This protein binds this small molecule.
Small molecule (SMILES): Nc1ccn([C@H]2CC[C@@H](CO[P](=O)(O)O[P](=O)(O)OP(=O)(O)O)O2)c(=O)n1

Binding-site contacts:
Ligand atom C2' contacts residue GLU374 of chain 1.A at 3.4 Å.
Ligand atom O1A contacts residue MN1 of chain 1.I at 2.2 Å.
Ligand atom N4 contacts residue DOC9 of chain 1.C at 3.5 Å (h-bond).
Ligand atom C6 contacts residue DOC9 of chain 1.C at 3.6 Å.
Ligand atom O1B contacts residue GLN372 of chain 1.A at 3.2 Å.
Ligand atom O2B contacts residue ILE373 of chain 1.A at 3.1 Å (h-bond).
Ligand atom C1' contacts residue ARG331 of chain 1.A at 3.5 Å.
Ligand atom O2B contacts residue GLN372 of chain 1.A at 3.3 Å (h-bond).
Ligand atom O3G contacts residue ARG418 of chain 1.A at 3.0 Å (salt-bridge).
Ligand atom O5' contacts residue DOC9 of chain 1.C at 3.1 Å.
Ligand atom PG contacts residue MN1 of chain 1.I at 3.4 Å.
Ligand atom O3G contacts residue GLN372 of chain 1.A at 2.9 Å (h-bond).
Ligand atom O2B contacts residue MN1 of chain 1.I at 2.1 Å.
Ligand atom O4' contacts residue DOC9 of chain 1.C at 3.3 Å.
Ligand atom O2B contacts residue TYR370 of chain 1.A at 2.9 Å (h-bond).
Ligand atom C3' contacts residue TYR426 of chain 1.A at 3.5 Å (hydrophobic).
Ligand atom O3B contacts residue HIS398 of chain 1.A at 3.7 Å.
Ligand atom O3B contacts residue MN1 of chain 1.I at 3.6 Å.
Ligand atom O1A contacts residue ASP369 of chain 1.A at 3.6 Å.
Ligand atom O2G contacts residue MN1 of chain 1.I at 2.2 Å.
Ligand atom O1G contacts residue ARG418 of chain 1.A at 2.9 Å (salt-bridge).
Ligand atom C5' contacts residue ASP546 of chain 1.A at 3.5 Å.
Ligand atom C2' contacts residue TYR426 of chain 1.A at 3.6 Å (hydrophobic).
Ligand atom O2G contacts residue ASP369 of chain 1.A at 3.1 Å (salt-bridge).
Ligand atom PA contacts residue MN1 of chain 1.I at 3.4 Å.
Ligand atom O1A contacts residue ASP546 of chain 1.A at 3.0 Å (salt-bridge).
Ligand atom O1B contacts residue HIS398 of chain 1.A at 2.9 Å (h-bond).
Ligand atom C4 contacts residue DOC9 of chain 1.C at 3.6 Å.
Ligand atom PB contacts residue MN1 of chain 1.I at 3.2 Å.
Ligand atom O3G contacts residue SER371 of chain 1.A at 3.6 Å.
Ligand atom O2B contacts residue ASP546 of chain 1.A at 3.1 Å (salt-bridge).
Ligand atom O2A contacts residue LYS422 of chain 1.A at 2.9 Å (salt-bridge).
Ligand atom C5 contacts residue DOC9 of chain 1.C at 3.6 Å.
Ligand atom O4' contacts residue ARG331 of chain 1.A at 3.1 Å (salt-bridge).
Ligand atom C5' contacts residue DOC9 of chain 1.C at 3.5 Å.
Ligand atom O1G contacts residue LYS422 of chain 1.A at 3.1 Å (salt-bridge).
Ligand atom O1B contacts residue TYR426 of chain 1.A at 2.5 Å (h-bond).
Ligand atom O1B contacts residue ILE373 of chain 1.A at 3.6 Å.
Ligand atom O2G contacts residue TYR370 of chain 1.A at 3.1 Å (h-bond).
Ligand atom O3B contacts residue LYS422 of chain 1.A at 3.2 Å.

Sequence of chain 1.A:
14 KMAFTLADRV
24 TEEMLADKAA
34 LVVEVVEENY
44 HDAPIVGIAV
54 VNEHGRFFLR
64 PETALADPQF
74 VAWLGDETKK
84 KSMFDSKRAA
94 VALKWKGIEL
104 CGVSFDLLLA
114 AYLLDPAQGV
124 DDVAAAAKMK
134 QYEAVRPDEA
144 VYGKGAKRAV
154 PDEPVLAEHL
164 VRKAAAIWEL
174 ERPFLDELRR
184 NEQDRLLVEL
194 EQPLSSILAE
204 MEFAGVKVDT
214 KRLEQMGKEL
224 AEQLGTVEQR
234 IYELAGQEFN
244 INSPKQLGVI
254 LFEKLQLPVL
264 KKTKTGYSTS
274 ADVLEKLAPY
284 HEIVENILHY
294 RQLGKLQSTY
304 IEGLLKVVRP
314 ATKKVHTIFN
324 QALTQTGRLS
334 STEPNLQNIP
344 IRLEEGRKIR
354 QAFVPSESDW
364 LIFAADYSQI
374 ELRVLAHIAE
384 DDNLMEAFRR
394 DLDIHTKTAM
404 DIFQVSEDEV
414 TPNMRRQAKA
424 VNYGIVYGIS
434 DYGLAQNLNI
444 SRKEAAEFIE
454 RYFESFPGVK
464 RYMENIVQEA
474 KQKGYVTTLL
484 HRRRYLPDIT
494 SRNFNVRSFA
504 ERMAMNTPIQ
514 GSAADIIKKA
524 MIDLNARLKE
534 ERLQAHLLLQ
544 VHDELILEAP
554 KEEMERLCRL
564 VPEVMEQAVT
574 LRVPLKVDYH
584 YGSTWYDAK